This protein binds this small molecule.
Small molecule (SMILES): CC(=O)N[C@@H]1[C@@H](O)[C@H](O)[C@@H](CO)O[C@H]1O

Sequence of chain 1.A:
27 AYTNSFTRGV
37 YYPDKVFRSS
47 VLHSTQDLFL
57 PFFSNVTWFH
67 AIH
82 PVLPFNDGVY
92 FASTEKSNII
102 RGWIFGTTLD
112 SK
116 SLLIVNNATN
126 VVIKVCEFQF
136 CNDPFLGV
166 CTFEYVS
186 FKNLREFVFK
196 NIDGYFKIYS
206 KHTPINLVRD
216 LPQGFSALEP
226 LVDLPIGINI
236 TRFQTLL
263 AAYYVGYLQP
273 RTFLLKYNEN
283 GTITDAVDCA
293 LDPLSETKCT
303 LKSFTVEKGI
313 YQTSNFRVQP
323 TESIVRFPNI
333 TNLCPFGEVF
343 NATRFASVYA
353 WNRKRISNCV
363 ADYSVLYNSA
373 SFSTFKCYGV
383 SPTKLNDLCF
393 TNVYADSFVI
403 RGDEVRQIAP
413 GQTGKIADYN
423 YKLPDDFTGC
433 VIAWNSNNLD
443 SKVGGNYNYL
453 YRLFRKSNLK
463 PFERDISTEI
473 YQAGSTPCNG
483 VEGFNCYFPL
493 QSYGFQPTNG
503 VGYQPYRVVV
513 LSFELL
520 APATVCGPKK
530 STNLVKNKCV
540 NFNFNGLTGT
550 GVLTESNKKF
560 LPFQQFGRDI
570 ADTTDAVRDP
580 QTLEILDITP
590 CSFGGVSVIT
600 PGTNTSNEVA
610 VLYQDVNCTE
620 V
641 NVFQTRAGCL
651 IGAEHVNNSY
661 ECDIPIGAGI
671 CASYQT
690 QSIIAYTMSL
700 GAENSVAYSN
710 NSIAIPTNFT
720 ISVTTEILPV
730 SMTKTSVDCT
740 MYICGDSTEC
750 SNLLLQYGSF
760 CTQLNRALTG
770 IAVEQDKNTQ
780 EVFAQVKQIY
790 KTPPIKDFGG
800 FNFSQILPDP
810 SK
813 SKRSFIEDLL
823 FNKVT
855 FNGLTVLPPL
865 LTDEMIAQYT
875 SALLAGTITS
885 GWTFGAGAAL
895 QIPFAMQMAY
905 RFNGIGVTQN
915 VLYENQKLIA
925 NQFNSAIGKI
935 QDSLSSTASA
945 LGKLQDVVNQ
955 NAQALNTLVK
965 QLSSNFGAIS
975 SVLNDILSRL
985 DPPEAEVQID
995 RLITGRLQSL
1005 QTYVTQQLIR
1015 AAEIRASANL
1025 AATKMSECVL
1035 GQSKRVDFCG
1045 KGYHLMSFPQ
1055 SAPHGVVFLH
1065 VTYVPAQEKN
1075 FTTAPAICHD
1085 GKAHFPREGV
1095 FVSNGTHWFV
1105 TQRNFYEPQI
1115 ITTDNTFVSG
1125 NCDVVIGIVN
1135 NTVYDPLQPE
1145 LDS

Binding-site contacts:
Ligand atom C2 contacts residue ASN603 of chain 1.A at 2.5 Å.
Ligand atom N2 contacts residue ASN603 of chain 1.A at 2.5 Å (h-bond).
Ligand atom O7 contacts residue ASN603 of chain 1.A at 3.8 Å.
Ligand atom C1 contacts residue ASN603 of chain 1.A at 1.4 Å.
Ligand atom C7 contacts residue ASN603 of chain 1.A at 3.2 Å.
Ligand atom C4 contacts residue ASN603 of chain 1.A at 4.3 Å.
Ligand atom O5 contacts residue ASN603 of chain 1.A at 2.4 Å (h-bond).
Ligand atom C3 contacts residue ASN603 of chain 1.A at 3.8 Å.
Ligand atom C8 contacts residue ASN603 of chain 1.A at 3.5 Å.
Ligand atom C5 contacts residue ASN603 of chain 1.A at 3.6 Å.